The small molecule below binds the protein below.
Small molecule (SMILES): CC(=O)N[C@@H]1[C@@H](O)[C@H](O)[C@@H](CO)S[C@@H]1OP(=O)(O)OP(=O)(O)OC[C@H]1O[C@@H](n2ccc(=O)[nH]c2=O)[C@H](O)[C@@H]1O

Binding-site contacts:
Ligand atom O2' contacts residue HIS593 of chain 1.D at 3.4 Å.
Ligand atom O1B contacts residue THR613 of chain 1.D at 3.1 Å (h-bond).
Ligand atom PB contacts residue LYS534 of chain 1.D at 3.4 Å.
Ligand atom O2' contacts residue LYS590 of chain 1.D at 2.7 Å (salt-bridge).
Ligand atom O1' contacts residue THR613 of chain 1.D at 3.5 Å (h-bond).
Ligand atom C1' contacts residue DNP7 of chain 1.H at 3.3 Å.
Ligand atom O1A contacts residue DNP7 of chain 1.H at 2.6 Å (h-bond).
Ligand atom O2B contacts residue LYS534 of chain 1.D at 2.5 Å (salt-bridge).
Ligand atom C5 contacts residue HIS593 of chain 1.D at 3.5 Å.
Ligand atom C4 contacts residue ALA588 of chain 1.D at 3.4 Å (hydrophobic).
Ligand atom O6' contacts residue THR252 of chain 1.D at 3.0 Å (h-bond).
Ligand atom N3 contacts residue HIS593 of chain 1.D at 3.2 Å.
Ligand atom O3' contacts residue PRO348 of chain 1.D at 3.2 Å.
Ligand atom O1B contacts residue LYS534 of chain 1.D at 3.5 Å (salt-bridge).
Ligand atom O2' contacts residue ASP617 of chain 1.D at 2.7 Å (salt-bridge).
Ligand atom O3' contacts residue HIS612 of chain 1.D at 2.9 Å (h-bond).
Ligand atom O7' contacts residue DNP7 of chain 1.H at 2.9 Å (h-bond).
Ligand atom O5B contacts residue TYR6 of chain 1.H at 3.3 Å.
Ligand atom O2A contacts residue GLN531 of chain 1.D at 3.2 Å (h-bond).
Ligand atom O4 contacts residue ALA588 of chain 1.D at 2.9 Å (h-bond).
Ligand atom N3 contacts residue ALA588 of chain 1.D at 2.6 Å (h-bond).
Ligand atom C8' contacts residue CYS609 of chain 1.D at 3.5 Å (hydrophobic).
Ligand atom O4' contacts residue LEU345 of chain 1.D at 2.8 Å (h-bond).
Ligand atom C4 contacts residue HIS593 of chain 1.D at 3.4 Å.
Ligand atom O2 contacts residue LYS590 of chain 1.D at 3.5 Å.
Ligand atom C2 contacts residue ALA588 of chain 1.D at 3.5 Å (hydrophobic).
Ligand atom O1B contacts residue THR614 of chain 1.D at 3.2 Å (h-bond).
Ligand atom C2 contacts residue HIS593 of chain 1.D at 3.5 Å.
Ligand atom O2 contacts residue ALA588 of chain 1.D at 3.5 Å (h-bond).
Ligand atom O7' contacts residue HIS190 of chain 1.D at 3.4 Å (h-bond).
Ligand atom C3' contacts residue HIS612 of chain 1.D at 3.3 Å.
Ligand atom O4 contacts residue ARG596 of chain 1.D at 3.3 Å (salt-bridge).
Ligand atom O2 contacts residue VAL4 of chain 1.H at 3.2 Å.
Ligand atom C5' contacts residue THR613 of chain 1.D at 3.5 Å.
Ligand atom O1B contacts residue HIS612 of chain 1.D at 3.0 Å (h-bond).
Ligand atom C4' contacts residue GLY346 of chain 1.D at 3.4 Å.
Ligand atom O1' contacts residue HIS612 of chain 1.D at 3.3 Å.
Ligand atom O6' contacts residue GLY346 of chain 1.D at 3.5 Å (h-bond).
Ligand atom N2' contacts residue HIS612 of chain 1.D at 3.1 Å (h-bond).
Ligand atom O3B contacts residue LYS590 of chain 1.D at 2.9 Å (salt-bridge).

Sequence of chain 1.D:
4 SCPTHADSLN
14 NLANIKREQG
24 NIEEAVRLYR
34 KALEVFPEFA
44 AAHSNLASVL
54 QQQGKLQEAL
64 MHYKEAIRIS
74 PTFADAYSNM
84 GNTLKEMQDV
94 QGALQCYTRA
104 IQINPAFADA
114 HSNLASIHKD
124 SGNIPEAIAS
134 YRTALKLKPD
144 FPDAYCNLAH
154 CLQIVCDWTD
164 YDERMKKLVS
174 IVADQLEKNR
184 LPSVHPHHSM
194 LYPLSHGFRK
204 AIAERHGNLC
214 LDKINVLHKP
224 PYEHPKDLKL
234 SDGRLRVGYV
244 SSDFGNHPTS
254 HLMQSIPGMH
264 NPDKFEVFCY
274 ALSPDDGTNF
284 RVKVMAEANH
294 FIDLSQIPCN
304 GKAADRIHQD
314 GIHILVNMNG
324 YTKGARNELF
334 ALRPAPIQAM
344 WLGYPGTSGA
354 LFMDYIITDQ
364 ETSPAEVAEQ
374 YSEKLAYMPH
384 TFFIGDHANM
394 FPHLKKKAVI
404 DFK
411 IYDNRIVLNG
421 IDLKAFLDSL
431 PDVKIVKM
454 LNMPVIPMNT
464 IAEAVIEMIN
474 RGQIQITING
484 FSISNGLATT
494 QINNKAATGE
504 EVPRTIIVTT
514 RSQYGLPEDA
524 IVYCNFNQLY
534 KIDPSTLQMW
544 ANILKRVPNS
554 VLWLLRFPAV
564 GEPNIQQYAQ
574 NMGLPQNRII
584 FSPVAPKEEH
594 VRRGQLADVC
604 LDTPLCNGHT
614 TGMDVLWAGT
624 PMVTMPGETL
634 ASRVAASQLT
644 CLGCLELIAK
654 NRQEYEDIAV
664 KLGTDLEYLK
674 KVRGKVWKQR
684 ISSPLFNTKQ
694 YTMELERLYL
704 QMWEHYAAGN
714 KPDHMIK

Sequence of chain 1.H:
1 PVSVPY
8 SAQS